Sequence of chain 1.A:
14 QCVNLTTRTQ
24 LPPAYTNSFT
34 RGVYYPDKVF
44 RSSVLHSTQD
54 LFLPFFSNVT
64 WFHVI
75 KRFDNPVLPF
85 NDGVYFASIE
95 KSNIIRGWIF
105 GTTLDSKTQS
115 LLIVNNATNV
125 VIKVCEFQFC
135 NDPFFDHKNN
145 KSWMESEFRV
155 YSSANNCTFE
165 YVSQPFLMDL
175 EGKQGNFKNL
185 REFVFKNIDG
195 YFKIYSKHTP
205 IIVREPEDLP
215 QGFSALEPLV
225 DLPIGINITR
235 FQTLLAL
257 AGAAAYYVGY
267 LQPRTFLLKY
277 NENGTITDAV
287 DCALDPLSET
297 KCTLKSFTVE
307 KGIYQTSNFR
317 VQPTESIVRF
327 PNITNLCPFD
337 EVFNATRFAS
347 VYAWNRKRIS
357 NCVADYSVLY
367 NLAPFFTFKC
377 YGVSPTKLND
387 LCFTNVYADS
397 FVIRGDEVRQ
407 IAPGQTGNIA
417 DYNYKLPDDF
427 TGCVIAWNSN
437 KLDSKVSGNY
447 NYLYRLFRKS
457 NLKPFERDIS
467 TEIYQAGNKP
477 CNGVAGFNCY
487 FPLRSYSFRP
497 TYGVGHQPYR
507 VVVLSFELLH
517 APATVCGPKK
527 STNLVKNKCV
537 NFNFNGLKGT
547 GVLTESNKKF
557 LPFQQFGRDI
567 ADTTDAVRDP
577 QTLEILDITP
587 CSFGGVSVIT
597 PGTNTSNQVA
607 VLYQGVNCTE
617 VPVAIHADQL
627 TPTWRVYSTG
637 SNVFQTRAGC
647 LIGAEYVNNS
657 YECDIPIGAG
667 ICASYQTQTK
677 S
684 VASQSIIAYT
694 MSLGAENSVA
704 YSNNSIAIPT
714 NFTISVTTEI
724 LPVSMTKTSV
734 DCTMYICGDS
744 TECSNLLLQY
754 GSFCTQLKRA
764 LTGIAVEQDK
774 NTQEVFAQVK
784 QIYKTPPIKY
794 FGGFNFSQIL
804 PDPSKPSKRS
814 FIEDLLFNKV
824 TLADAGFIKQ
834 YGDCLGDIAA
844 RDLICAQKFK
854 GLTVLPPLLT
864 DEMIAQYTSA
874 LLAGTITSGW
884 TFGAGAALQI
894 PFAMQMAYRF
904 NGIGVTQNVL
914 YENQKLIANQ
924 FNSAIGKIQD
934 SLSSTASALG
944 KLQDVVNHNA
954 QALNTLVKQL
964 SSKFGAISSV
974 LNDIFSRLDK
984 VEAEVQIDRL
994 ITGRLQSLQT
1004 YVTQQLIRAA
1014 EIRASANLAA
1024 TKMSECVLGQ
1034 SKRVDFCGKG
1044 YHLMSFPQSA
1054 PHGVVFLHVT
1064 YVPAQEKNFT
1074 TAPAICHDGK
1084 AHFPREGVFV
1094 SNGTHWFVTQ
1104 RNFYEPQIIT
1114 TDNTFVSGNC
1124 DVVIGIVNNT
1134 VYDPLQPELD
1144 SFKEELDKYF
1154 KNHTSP

This small molecule binds to this protein.
Small molecule (SMILES): CC(=O)N[C@H]1[C@H](O[C@H]2[C@H](O)[C@@H](NC(C)=O)CO[C@@H]2CO)O[C@H](CO)[C@@H](O[C@H]2O[C@H](CO)[C@@H](O)[C@H](O)[C@@H]2O)[C@@H]1O

Binding-site contacts:
Ligand atom O4 contacts residue LEU919 of chain 1.A at 4.3 Å.
Ligand atom O5 contacts residue GLN1068 of chain 1.A at 3.7 Å.
Ligand atom C8 contacts residue LEU919 of chain 1.A at 4.0 Å (hydrophobic).
Ligand atom N2 contacts residue ASN714 of chain 1.A at 3.0 Å (h-bond).
Ligand atom O7 contacts residue ASN714 of chain 1.A at 3.1 Å (h-bond).
Ligand atom O6 contacts residue GLN923 of chain 1.A at 3.6 Å (h-bond).
Ligand atom O7 contacts residue GLN1068 of chain 1.A at 3.4 Å (h-bond).
Ligand atom C1 contacts residue GLN1068 of chain 1.A at 3.7 Å.
Ligand atom O6 contacts residue LEU919 of chain 1.A at 4.4 Å.
Ligand atom C7 contacts residue ASN714 of chain 1.A at 3.2 Å.
Ligand atom O5 contacts residue ASN714 of chain 1.A at 2.3 Å (h-bond).
Ligand atom C3 contacts residue LEU919 of chain 1.A at 4.4 Å (hydrophobic).
Ligand atom C5 contacts residue LEU919 of chain 1.A at 4.1 Å (hydrophobic).
Ligand atom O7 contacts residue LEU919 of chain 1.A at 3.8 Å.
Ligand atom C8 contacts residue THR713 of chain 1.A at 4.4 Å.
Ligand atom C4 contacts residue ASN714 of chain 1.A at 4.2 Å.
Ligand atom C3 contacts residue ASN714 of chain 1.A at 3.8 Å.
Ligand atom C1 contacts residue ASN714 of chain 1.A at 1.4 Å.
Ligand atom C1 contacts residue LEU919 of chain 1.A at 4.1 Å (hydrophobic).
Ligand atom C7 contacts residue LEU919 of chain 1.A at 4.0 Å (hydrophobic).
Ligand atom C8 contacts residue ASN714 of chain 1.A at 4.4 Å.
Ligand atom C5 contacts residue ASN714 of chain 1.A at 3.7 Å.
Ligand atom C2 contacts residue ASN714 of chain 1.A at 2.5 Å.
Ligand atom C2 contacts residue GLN1068 of chain 1.A at 4.1 Å.